The protein below binds the small molecule below.
Small molecule (SMILES): Nc1ccn([C@@H]2O[C@H](CO[P](=O)(O)O[C@H]3[C@@H](O)[C@H](n4ccc(=O)[nH]c4=O)O[C@@H]3CO[P](=O)(O)O[C@H]3[C@@H](O)[C@H](n4cnc5c(N)ncnc54)O[C@@H]3COP(=O)=O)[C@@H](O[P](=O)(O)OC[C@H]3O[C@@H](n4ccc(=O)[nH]c4=O)[C@H](O)[C@@H]3O[P](=O)(O)OC[C@H]3O[C@@H](n4cnc5c(N)ncnc54)[C@H](O)[C@@H]3O[P](=O)(O)OC[C@H]3O[C@@H](n4cnc5c(=O)nc(N)[nH]c54)[C@H](O)[C@@H]3O[P](=O)(O)OC[C@H]3O[C@@H](n4cnc5c(N)ncnc54)[C@H](O)[C@@H]3O)[C@H]2O)c(=O)n1

Sequence of chain 1.DB:
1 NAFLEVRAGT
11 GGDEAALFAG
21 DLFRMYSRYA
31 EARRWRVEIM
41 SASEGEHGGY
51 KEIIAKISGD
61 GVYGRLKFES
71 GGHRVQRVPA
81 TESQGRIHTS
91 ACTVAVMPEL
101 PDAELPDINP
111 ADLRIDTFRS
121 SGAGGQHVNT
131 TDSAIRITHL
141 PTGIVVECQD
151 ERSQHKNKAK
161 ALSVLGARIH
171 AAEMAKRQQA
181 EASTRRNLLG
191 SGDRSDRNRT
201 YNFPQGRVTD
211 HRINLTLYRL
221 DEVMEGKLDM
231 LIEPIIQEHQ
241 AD

Binding-site contacts:
Ligand atom O2 contacts residue GLY12 of chain 1.DB at 3.6 Å (h-bond).
Ligand atom N3 contacts residue ASP13 of chain 1.DB at 3.3 Å (salt-bridge).
Ligand atom C2' contacts residue ARG86 of chain 1.DB at 3.6 Å.
Ligand atom N7 contacts residue HIS88 of chain 1.DB at 3.5 Å.
Ligand atom C6 contacts residue ILE87 of chain 1.DB at 3.4 Å (hydrophobic).
Ligand atom N1 contacts residue GLU14 of chain 1.DB at 3.4 Å.
Ligand atom C8 contacts residue HIS88 of chain 1.DB at 2.8 Å.
Ligand atom C2 contacts residue GLU14 of chain 1.DB at 3.7 Å.
Ligand atom C1' contacts residue ILE87 of chain 1.DB at 3.7 Å (hydrophobic).
Ligand atom O4 contacts residue GLU14 of chain 1.DB at 3.0 Å (salt-bridge).
Ligand atom N7 contacts residue THR89 of chain 1.DB at 2.4 Å (h-bond).
Ligand atom O6 contacts residue GLN76 of chain 1.DB at 3.3 Å (h-bond).
Ligand atom C8 contacts residue THR89 of chain 1.DB at 3.6 Å.
Ligand atom N7 contacts residue HIS88 of chain 1.DB at 2.9 Å.
Ligand atom C6 contacts residue THR89 of chain 1.DB at 3.1 Å.
Ligand atom OP1 contacts residue LYS43 of chain 1.TA at 2.6 Å.
Ligand atom C6 contacts residue HIS88 of chain 1.DB at 3.6 Å.
Ligand atom N9 contacts residue ILE87 of chain 1.DB at 3.2 Å (h-bond).
Ligand atom N1 contacts residue ILE87 of chain 1.DB at 3.4 Å.
Ligand atom O2' contacts residue ARG86 of chain 1.DB at 3.2 Å.
Ligand atom C8 contacts residue ILE87 of chain 1.DB at 3.5 Å (hydrophobic).
Ligand atom C4 contacts residue ILE87 of chain 1.DB at 3.3 Å (hydrophobic).
Ligand atom C4 contacts residue HIS88 of chain 1.DB at 3.5 Å.
Ligand atom C5 contacts residue THR89 of chain 1.DB at 3.0 Å.
Ligand atom C5 contacts residue HIS88 of chain 1.DB at 3.4 Å.
Ligand atom N6 contacts residue GLU82 of chain 1.DB at 3.2 Å (salt-bridge).
Ligand atom O2' contacts residue ILE87 of chain 1.DB at 3.0 Å (h-bond).
Ligand atom C2' contacts residue ILE87 of chain 1.DB at 3.2 Å (hydrophobic).
Ligand atom N6 contacts residue THR81 of chain 1.DB at 2.8 Å (h-bond).
Ligand atom C5 contacts residue ILE87 of chain 1.DB at 3.6 Å (hydrophobic).
Ligand atom OP2 contacts residue ARG86 of chain 1.DB at 3.4 Å (salt-bridge).
Ligand atom N6 contacts residue HIS88 of chain 1.DB at 3.7 Å.
Ligand atom C4 contacts residue ASP13 of chain 1.DB at 3.0 Å.
Ligand atom C2 contacts residue ILE87 of chain 1.DB at 3.7 Å (hydrophobic).
Ligand atom N9 contacts residue HIS88 of chain 1.DB at 3.3 Å (h-bond).
Ligand atom O6 contacts residue ILE87 of chain 1.DB at 3.3 Å.
Ligand atom O4 contacts residue ASP13 of chain 1.DB at 2.5 Å.
Ligand atom N6 contacts residue PRO79 of chain 1.DB at 3.5 Å.
Ligand atom O6 contacts residue THR89 of chain 1.DB at 2.7 Å (h-bond).
Ligand atom C3' contacts residue ARG86 of chain 1.DB at 3.2 Å.

Sequence of chain 1.TA:
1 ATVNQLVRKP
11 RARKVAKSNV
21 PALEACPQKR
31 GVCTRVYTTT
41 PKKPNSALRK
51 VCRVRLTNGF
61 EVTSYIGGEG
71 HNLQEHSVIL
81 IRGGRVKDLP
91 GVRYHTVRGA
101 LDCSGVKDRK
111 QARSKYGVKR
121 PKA